Sequence of chain 1.B:
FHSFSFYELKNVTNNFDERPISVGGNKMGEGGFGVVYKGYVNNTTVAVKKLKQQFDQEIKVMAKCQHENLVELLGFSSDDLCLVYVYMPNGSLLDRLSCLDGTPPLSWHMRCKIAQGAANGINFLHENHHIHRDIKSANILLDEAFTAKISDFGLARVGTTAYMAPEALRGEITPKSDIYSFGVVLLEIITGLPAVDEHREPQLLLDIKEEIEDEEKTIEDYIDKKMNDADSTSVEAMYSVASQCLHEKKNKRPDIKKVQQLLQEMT

Binding-site contacts:
Ligand atom O contacts residue TYR103 of chain 1.B at 3.7 Å.
Ligand atom C12 contacts residue ALA52 of chain 1.B at 3.8 Å (hydrophobic).
Ligand atom C18 contacts residue MET33 of chain 1.B at 3.5 Å (hydrophobic).
Ligand atom N3 contacts residue TYR105 of chain 1.B at 3.8 Å.
Ligand atom C14 contacts residue TYR103 of chain 1.B at 4.0 Å (hydrophobic).
Ligand atom C9 contacts residue MET106 of chain 1.B at 3.7 Å (hydrophobic).
Ligand atom C9 contacts residue LEU159 of chain 1.B at 4.0 Å (hydrophobic).
Ligand atom C6 contacts residue MET33 of chain 1.B at 3.8 Å (hydrophobic).
Ligand atom N3 contacts residue MET106 of chain 1.B at 2.8 Å (h-bond).
Ligand atom C1 contacts residue ASP113 of chain 1.B at 3.6 Å.
Ligand atom C12 contacts residue LEU159 of chain 1.B at 3.7 Å (hydrophobic).
Ligand atom C11 contacts residue ALA52 of chain 1.B at 4.0 Å (hydrophobic).
Ligand atom C3 contacts residue LEU159 of chain 1.B at 4.0 Å (hydrophobic).
Ligand atom N4 contacts residue MET106 of chain 1.B at 3.7 Å.
Ligand atom C16 contacts residue VAL41 of chain 1.B at 3.7 Å (hydrophobic).
Ligand atom C11 contacts residue LEU159 of chain 1.B at 3.4 Å (hydrophobic).
Ligand atom C12 contacts residue TYR103 of chain 1.B at 3.5 Å (hydrophobic).
Ligand atom C8 contacts residue MET106 of chain 1.B at 3.3 Å (hydrophobic).
Ligand atom N4 contacts residue ALA52 of chain 1.B at 3.4 Å.
Ligand atom N contacts residue ASP113 of chain 1.B at 2.9 Å (salt-bridge).
Ligand atom C10 contacts residue ALA52 of chain 1.B at 3.9 Å (hydrophobic).
Ligand atom N4 contacts residue TYR103 of chain 1.B at 3.9 Å.
Ligand atom C14 contacts residue LEU159 of chain 1.B at 4.1 Å (hydrophobic).
Ligand atom C9 contacts residue VAL104 of chain 1.B at 3.9 Å (hydrophobic).
Ligand atom C16 contacts residue LYS54 of chain 1.B at 3.6 Å.
Ligand atom N4 contacts residue VAL104 of chain 1.B at 2.9 Å (h-bond).
Ligand atom C12 contacts residue VAL104 of chain 1.B at 3.8 Å (hydrophobic).
Ligand atom C9 contacts residue ALA52 of chain 1.B at 3.5 Å (hydrophobic).
Ligand atom C contacts residue ASP113 of chain 1.B at 3.9 Å.
Ligand atom N3 contacts residue ALA52 of chain 1.B at 3.9 Å.
Ligand atom C6 contacts residue GLY34 of chain 1.B at 3.8 Å.
Ligand atom C10 contacts residue LEU159 of chain 1.B at 3.5 Å (hydrophobic).
Ligand atom C18 contacts residue ASP113 of chain 1.B at 3.1 Å.
Ligand atom C2 contacts residue ASP113 of chain 1.B at 3.3 Å.
Ligand atom C15 contacts residue TYR103 of chain 1.B at 3.9 Å (hydrophobic).
Ligand atom C17 contacts residue VAL41 of chain 1.B at 3.7 Å (hydrophobic).
Ligand atom C13 contacts residue LEU159 of chain 1.B at 3.7 Å (hydrophobic).
Ligand atom C7 contacts residue LEU159 of chain 1.B at 4.0 Å (hydrophobic).
Ligand atom C2 contacts residue SER110 of chain 1.B at 4.0 Å.
Ligand atom O contacts residue LYS54 of chain 1.B at 2.9 Å.

The small molecule below binds the protein below.
Small molecule (SMILES): CN(C)C1CCC(Nc2ncnc3[nH]cc(C4CCOCC4)c23)CC1